Binding-site contacts:
Ligand atom N2 contacts residue GLU336 of chain 3.A at 2.8 Å (salt-bridge).
Ligand atom CL1 contacts residue IMP1 of chain 3.B at 3.6 Å.
Ligand atom C28 contacts residue VAL63 of chain 1.A at 3.8 Å (hydrophobic).
Ligand atom C2 contacts residue ALA163 of chain 3.A at 3.5 Å (hydrophobic).
Ligand atom C25 contacts residue VAL62 of chain 1.A at 3.1 Å (hydrophobic).
Ligand atom C26 contacts residue VAL62 of chain 1.A at 3.3 Å (hydrophobic).
Ligand atom C2 contacts residue THR221 of chain 3.A at 3.9 Å.
Ligand atom C11 contacts residue VAL334 of chain 3.A at 3.6 Å (hydrophobic).
Ligand atom C3 contacts residue ALA163 of chain 3.A at 3.5 Å (hydrophobic).
Ligand atom C25 contacts residue SER60 of chain 1.A at 3.6 Å.
Ligand atom O21 contacts residue GLY364 of chain 1.A at 3.7 Å.
Ligand atom O13 contacts residue ALA163 of chain 3.A at 3.5 Å.
Ligand atom C2 contacts residue IMP1 of chain 3.B at 3.4 Å.
Ligand atom N2 contacts residue ALA163 of chain 3.A at 3.9 Å.
Ligand atom C16 contacts residue GLU336 of chain 3.A at 3.3 Å.
Ligand atom C10 contacts residue GLU336 of chain 3.A at 3.6 Å.
Ligand atom C1 contacts residue IMP1 of chain 3.B at 3.3 Å.
Ligand atom N4 contacts residue ASN167 of chain 3.A at 3.4 Å.
Ligand atom C28 contacts residue ASN167 of chain 3.A at 3.4 Å.
Ligand atom N2 contacts residue TYR365 of chain 1.A at 3.8 Å.
Ligand atom C17 contacts residue ALA361 of chain 1.A at 3.6 Å (hydrophobic).
Ligand atom C6 contacts residue IMP1 of chain 3.B at 3.7 Å.
Ligand atom C17 contacts residue TYR365 of chain 1.A at 3.7 Å (hydrophobic).
Ligand atom O21 contacts residue PRO64 of chain 1.A at 3.8 Å.
Ligand atom C18 contacts residue PRO64 of chain 1.A at 3.8 Å (hydrophobic).
Ligand atom C15 contacts residue ALA163 of chain 3.A at 3.7 Å (hydrophobic).
Ligand atom C3 contacts residue GLU336 of chain 3.A at 3.5 Å.
Ligand atom CL2 contacts residue GLY303 of chain 3.A at 3.3 Å.
Ligand atom C12 contacts residue GLU336 of chain 3.A at 3.7 Å.
Ligand atom C3 contacts residue TYR365 of chain 1.A at 3.8 Å (hydrophobic).
Ligand atom C17 contacts residue PRO64 of chain 1.A at 3.8 Å (hydrophobic).
Ligand atom C12 contacts residue ALA163 of chain 3.A at 3.7 Å (hydrophobic).
Ligand atom C25 contacts residue GLY364 of chain 1.A at 3.7 Å.
Ligand atom CL2 contacts residue MET302 of chain 3.A at 3.3 Å.
Ligand atom C26 contacts residue ASN167 of chain 3.A at 3.8 Å.
Ligand atom C26 contacts residue SER60 of chain 1.A at 3.4 Å.
Ligand atom C15 contacts residue GLU336 of chain 3.A at 3.5 Å.
Ligand atom C29 contacts residue ASN167 of chain 3.A at 3.8 Å.
Ligand atom C16 contacts residue TYR365 of chain 1.A at 3.4 Å (hydrophobic).
Ligand atom C20 contacts residue ALA163 of chain 3.A at 3.6 Å (hydrophobic).

Sequence of chain 3.A:
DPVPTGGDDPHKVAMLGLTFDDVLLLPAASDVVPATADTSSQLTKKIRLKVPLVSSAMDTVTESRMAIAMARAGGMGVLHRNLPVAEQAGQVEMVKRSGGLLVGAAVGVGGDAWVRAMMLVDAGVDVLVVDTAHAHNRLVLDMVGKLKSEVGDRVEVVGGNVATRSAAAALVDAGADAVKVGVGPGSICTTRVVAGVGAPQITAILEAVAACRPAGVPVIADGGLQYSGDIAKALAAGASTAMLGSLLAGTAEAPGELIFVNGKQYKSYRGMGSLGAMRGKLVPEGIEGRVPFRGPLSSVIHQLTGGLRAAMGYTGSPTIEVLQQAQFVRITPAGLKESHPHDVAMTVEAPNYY

Sequence of chain 1.A:
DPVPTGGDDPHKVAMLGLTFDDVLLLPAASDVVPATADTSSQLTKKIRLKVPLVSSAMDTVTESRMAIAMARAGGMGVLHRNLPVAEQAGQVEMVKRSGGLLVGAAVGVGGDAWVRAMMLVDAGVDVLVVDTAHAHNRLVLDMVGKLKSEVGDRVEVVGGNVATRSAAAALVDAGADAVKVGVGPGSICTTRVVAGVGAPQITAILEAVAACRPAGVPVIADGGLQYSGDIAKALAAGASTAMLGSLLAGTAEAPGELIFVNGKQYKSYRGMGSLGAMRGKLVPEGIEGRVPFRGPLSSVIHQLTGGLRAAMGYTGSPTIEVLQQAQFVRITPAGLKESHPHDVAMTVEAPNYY

A protein and the small-molecule ligand that binds it are described below.
Small molecule (SMILES): C[C@H](Nc1cccc(Cl)c1Cl)C(=O)Nc1ccc2oc(-c3ccncc3)nc2c1